Sequence of chain 1.C:
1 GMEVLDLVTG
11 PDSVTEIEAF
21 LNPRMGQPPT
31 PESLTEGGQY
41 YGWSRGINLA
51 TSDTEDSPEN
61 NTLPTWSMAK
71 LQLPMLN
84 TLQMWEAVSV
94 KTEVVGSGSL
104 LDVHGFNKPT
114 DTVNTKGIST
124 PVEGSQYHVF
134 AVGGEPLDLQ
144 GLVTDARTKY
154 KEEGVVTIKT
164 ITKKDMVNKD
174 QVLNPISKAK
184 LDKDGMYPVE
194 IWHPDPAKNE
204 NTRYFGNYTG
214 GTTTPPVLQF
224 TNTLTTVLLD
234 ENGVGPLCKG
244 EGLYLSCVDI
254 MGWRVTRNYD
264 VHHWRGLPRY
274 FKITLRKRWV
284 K

The protein below binds the small molecule below.
Small molecule (SMILES): CC(=O)N[C@H]1[C@H]([C@H](O)[C@H](O)CO)O[C@@](O[C@@H]2[C@@H](O)[C@H](O)O[C@H](CO)[C@@H]2O)(C(=O)O)C[C@@H]1O

Sequence of chain 1.B:
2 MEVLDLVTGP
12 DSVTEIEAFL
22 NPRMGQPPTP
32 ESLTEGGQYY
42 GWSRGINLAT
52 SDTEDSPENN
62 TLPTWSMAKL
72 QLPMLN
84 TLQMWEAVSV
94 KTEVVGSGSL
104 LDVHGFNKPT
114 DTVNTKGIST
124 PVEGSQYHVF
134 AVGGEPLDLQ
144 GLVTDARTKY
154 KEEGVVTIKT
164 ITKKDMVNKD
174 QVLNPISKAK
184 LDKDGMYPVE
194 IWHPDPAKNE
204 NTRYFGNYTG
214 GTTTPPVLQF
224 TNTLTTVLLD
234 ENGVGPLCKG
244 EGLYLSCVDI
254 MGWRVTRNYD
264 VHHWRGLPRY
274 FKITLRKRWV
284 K

Binding-site contacts:
Ligand atom O6 contacts residue THR62 of chain 1.B at 4.1 Å.
Ligand atom O1B contacts residue ARG45 of chain 1.B at 3.0 Å (salt-bridge).
Ligand atom C6 contacts residue GLU59 of chain 1.B at 4.1 Å.
Ligand atom N5 contacts residue TYR40 of chain 1.B at 2.9 Å (h-bond).
Ligand atom O4 contacts residue HIS266 of chain 1.B at 2.8 Å (h-bond).
Ligand atom O6 contacts residue GLU59 of chain 1.B at 3.3 Å.
Ligand atom C5 contacts residue ARG45 of chain 1.B at 4.3 Å.
Ligand atom O1A contacts residue ARG45 of chain 1.B at 2.7 Å (salt-bridge).
Ligand atom C1 contacts residue GLY46 of chain 1.B at 4.0 Å.
Ligand atom C4 contacts residue HIS266 of chain 1.B at 3.4 Å.
Ligand atom C4 contacts residue TYR40 of chain 1.B at 3.7 Å (hydrophobic).
Ligand atom C5 contacts residue GLY46 of chain 1.B at 4.2 Å.
Ligand atom C2 contacts residue GLY46 of chain 1.B at 4.3 Å.
Ligand atom C4 contacts residue GLY46 of chain 1.B at 3.4 Å.
Ligand atom O4 contacts residue GLY46 of chain 1.B at 2.6 Å (h-bond).
Ligand atom C6 contacts residue GLY46 of chain 1.B at 3.7 Å.
Ligand atom C11 contacts residue TYR40 of chain 1.B at 4.0 Å (hydrophobic).
Ligand atom C1 contacts residue ARG45 of chain 1.B at 3.5 Å.
Ligand atom O1B contacts residue HIS266 of chain 1.B at 3.5 Å.
Ligand atom O1B contacts residue TYR40 of chain 1.B at 4.3 Å.
Ligand atom O1A contacts residue TYR40 of chain 1.B at 4.0 Å.
Ligand atom O10 contacts residue ASN261 of chain 1.B at 3.4 Å (h-bond).
Ligand atom C3 contacts residue HIS266 of chain 1.B at 3.7 Å.
Ligand atom O4 contacts residue THR259 of chain 1.B at 3.6 Å.
Ligand atom C11 contacts residue ASP53 of chain 1.C at 3.5 Å.
Ligand atom C6 contacts residue ARG45 of chain 1.B at 4.1 Å.
Ligand atom C3 contacts residue VAL264 of chain 1.B at 4.0 Å (hydrophobic).
Ligand atom C3 contacts residue GLY46 of chain 1.B at 4.1 Å.
Ligand atom O8 contacts residue ARG45 of chain 1.B at 3.8 Å.
Ligand atom C4 contacts residue ARG45 of chain 1.B at 4.2 Å.
Ligand atom C1 contacts residue TYR40 of chain 1.B at 4.3 Å (hydrophobic).
Ligand atom C5 contacts residue TYR40 of chain 1.B at 3.5 Å (hydrophobic).
Ligand atom C10 contacts residue TYR40 of chain 1.B at 3.9 Å (hydrophobic).
Ligand atom C6 contacts residue ASN61 of chain 1.B at 3.4 Å.
Ligand atom C6 contacts residue TYR40 of chain 1.B at 3.6 Å (hydrophobic).
Ligand atom C6 contacts residue THR62 of chain 1.B at 3.6 Å.
Ligand atom O3 contacts residue GLY46 of chain 1.B at 4.1 Å.
Ligand atom O1B contacts residue GLY46 of chain 1.B at 2.9 Å (h-bond).
Ligand atom O4 contacts residue VAL264 of chain 1.B at 4.2 Å.
Ligand atom O6 contacts residue ASN61 of chain 1.B at 2.6 Å (h-bond).